The protein below binds the small molecule below.
Small molecule (SMILES): N#C[Fe](=C=O)C#N

Binding-site contacts:
Ligand atom N2 contacts residue CSX74 of chain 1.E at 3.4 Å.
Ligand atom N1 contacts residue VAL496 of chain 1.E at 3.6 Å.
Ligand atom C1 contacts residue CYS498 of chain 1.E at 4.1 Å (hydrophobic).
Ligand atom C1 contacts residue PRO497 of chain 1.E at 4.0 Å (hydrophobic).
Ligand atom N1 contacts residue PRO497 of chain 1.E at 3.6 Å.
Ligand atom O3 contacts residue CSX74 of chain 1.E at 3.9 Å.
Ligand atom C2 contacts residue ARG475 of chain 1.E at 3.4 Å.
Ligand atom N1 contacts residue ARG475 of chain 1.E at 3.9 Å.
Ligand atom FE contacts residue ARG475 of chain 1.E at 4.1 Å.
Ligand atom O3 contacts residue LEU478 of chain 1.E at 3.4 Å.
Ligand atom N2 contacts residue ALA473 of chain 1.E at 3.4 Å.
Ligand atom N1 contacts residue CYS545 of chain 1.E at 3.5 Å.
Ligand atom C3 contacts residue CYS545 of chain 1.E at 3.0 Å (hydrophobic).
Ligand atom C2 contacts residue ALA473 of chain 1.E at 3.9 Å (hydrophobic).
Ligand atom C1 contacts residue CYS545 of chain 1.E at 3.0 Å (hydrophobic).
Ligand atom C1 contacts residue ARG475 of chain 1.E at 3.7 Å.
Ligand atom N1 contacts residue CYS498 of chain 1.E at 3.0 Å (h-bond).
Ligand atom C3 contacts residue VAL496 of chain 1.E at 3.7 Å (hydrophobic).
Ligand atom C3 contacts residue CSX74 of chain 1.E at 3.0 Å.
Ligand atom O3 contacts residue VAL77 of chain 1.E at 3.4 Å.
Ligand atom O3 contacts residue CYS545 of chain 1.E at 3.9 Å.
Ligand atom C1 contacts residue NI1 of chain 1.W at 4.2 Å.
Ligand atom C1 contacts residue CSX74 of chain 1.E at 4.2 Å.
Ligand atom O3 contacts residue PRO497 of chain 1.E at 3.5 Å.
Ligand atom O3 contacts residue ALA473 of chain 1.E at 3.8 Å.
Ligand atom O3 contacts residue HIS78 of chain 1.E at 3.5 Å (h-bond).
Ligand atom N2 contacts residue ARG475 of chain 1.E at 2.9 Å (salt-bridge).
Ligand atom FE contacts residue CYS545 of chain 1.E at 2.3 Å.
Ligand atom C2 contacts residue CYS545 of chain 1.E at 4.2 Å (hydrophobic).
Ligand atom C1 contacts residue VAL496 of chain 1.E at 3.6 Å (hydrophobic).
Ligand atom FE contacts residue CSX74 of chain 1.E at 2.3 Å.
Ligand atom C3 contacts residue ALA473 of chain 1.E at 4.1 Å (hydrophobic).
Ligand atom C2 contacts residue CSX74 of chain 1.E at 3.0 Å.
Ligand atom O3 contacts residue VAL496 of chain 1.E at 3.6 Å.
Ligand atom C3 contacts residue PRO497 of chain 1.E at 3.9 Å (hydrophobic).
Ligand atom FE contacts residue NI1 of chain 1.W at 3.1 Å.
Ligand atom N2 contacts residue PRO474 of chain 1.E at 3.4 Å (h-bond).
Ligand atom C3 contacts residue HIS78 of chain 1.E at 3.6 Å.
Ligand atom C1 contacts residue CYS542 of chain 1.E at 4.2 Å (hydrophobic).
Ligand atom C3 contacts residue VAL77 of chain 1.E at 3.6 Å (hydrophobic).

Sequence of chain 1.E:
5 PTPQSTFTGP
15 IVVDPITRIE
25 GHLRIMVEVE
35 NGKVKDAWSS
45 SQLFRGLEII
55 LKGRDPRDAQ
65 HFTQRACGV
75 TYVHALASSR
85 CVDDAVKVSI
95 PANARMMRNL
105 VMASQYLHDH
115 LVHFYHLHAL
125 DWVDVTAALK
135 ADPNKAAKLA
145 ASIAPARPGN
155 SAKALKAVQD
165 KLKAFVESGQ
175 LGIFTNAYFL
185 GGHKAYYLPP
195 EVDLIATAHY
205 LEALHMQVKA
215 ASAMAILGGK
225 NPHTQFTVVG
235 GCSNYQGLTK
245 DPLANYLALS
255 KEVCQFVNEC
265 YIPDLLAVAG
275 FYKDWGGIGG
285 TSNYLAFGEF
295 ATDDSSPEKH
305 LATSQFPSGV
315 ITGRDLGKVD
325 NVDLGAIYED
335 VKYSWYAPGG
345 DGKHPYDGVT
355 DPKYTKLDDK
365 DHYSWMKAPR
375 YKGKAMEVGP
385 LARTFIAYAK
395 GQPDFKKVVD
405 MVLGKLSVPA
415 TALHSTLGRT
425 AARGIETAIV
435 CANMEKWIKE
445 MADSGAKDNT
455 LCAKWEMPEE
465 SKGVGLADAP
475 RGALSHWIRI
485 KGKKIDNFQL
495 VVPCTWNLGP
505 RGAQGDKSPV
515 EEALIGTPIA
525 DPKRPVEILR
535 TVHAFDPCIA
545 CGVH